Binding-site contacts:
Ligand atom CE1 contacts residue LEU70 of chain 2.A at 4.1 Å (hydrophobic).
Ligand atom CB contacts residue TYR174 of chain 2.A at 3.9 Å (hydrophobic).
Ligand atom OH contacts residue ASP181 of chain 2.A at 2.5 Å (salt-bridge).
Ligand atom CA contacts residue TYR174 of chain 2.A at 3.8 Å (hydrophobic).
Ligand atom CZ contacts residue LEU70 of chain 2.A at 3.4 Å (hydrophobic).
Ligand atom CE2 contacts residue ASP181 of chain 2.A at 3.3 Å.
Ligand atom CA contacts residue GLN200 of chain 2.A at 3.2 Å.
Ligand atom CD2 contacts residue GLN178 of chain 2.A at 4.0 Å.
Ligand atom OH contacts residue LEU70 of chain 2.A at 2.9 Å.
Ligand atom CZ contacts residue GLN178 of chain 2.A at 3.7 Å.
Ligand atom CE2 contacts residue THR75 of chain 2.A at 3.7 Å.
Ligand atom CD2 contacts residue ASP40 of chain 2.A at 3.4 Å.
Ligand atom CG contacts residue GLY38 of chain 2.A at 3.7 Å.
Ligand atom CA contacts residue ASP80 of chain 2.A at 3.9 Å.
Ligand atom CG contacts residue GLN178 of chain 2.A at 3.8 Å.
Ligand atom OXT contacts residue ASP80 of chain 2.A at 3.1 Å (salt-bridge).
Ligand atom N contacts residue ASP80 of chain 2.A at 3.0 Å (salt-bridge).
Ligand atom CB contacts residue PHE39 of chain 2.A at 4.0 Å (hydrophobic).
Ligand atom N contacts residue TYR174 of chain 2.A at 2.7 Å (h-bond).
Ligand atom N contacts residue GLN200 of chain 2.A at 3.0 Å (h-bond).
Ligand atom CA contacts residue GLN178 of chain 2.A at 3.8 Å.
Ligand atom CG contacts residue PHE39 of chain 2.A at 4.1 Å (hydrophobic).
Ligand atom CG contacts residue TYR174 of chain 2.A at 3.9 Å (hydrophobic).
Ligand atom CD2 contacts residue THR75 of chain 2.A at 3.7 Å.
Ligand atom CE1 contacts residue GLY38 of chain 2.A at 3.8 Å.
Ligand atom CE2 contacts residue ASN125 of chain 2.A at 3.8 Å.
Ligand atom CE2 contacts residue LEU70 of chain 2.A at 3.9 Å (hydrophobic).
Ligand atom O contacts residue GLN200 of chain 2.A at 4.0 Å.
Ligand atom CD1 contacts residue GLY38 of chain 2.A at 3.4 Å.
Ligand atom N contacts residue GLN178 of chain 2.A at 2.8 Å (h-bond).
Ligand atom CZ contacts residue ASP181 of chain 2.A at 3.3 Å.
Ligand atom OH contacts residue GLN178 of chain 2.A at 3.8 Å.
Ligand atom C contacts residue GLN200 of chain 2.A at 3.5 Å.
Ligand atom CD1 contacts residue GLN178 of chain 2.A at 3.5 Å.
Ligand atom CD2 contacts residue TYR174 of chain 2.A at 3.4 Å (hydrophobic).
Ligand atom CB contacts residue ASP40 of chain 2.A at 4.1 Å.
Ligand atom CB contacts residue GLY38 of chain 2.A at 3.5 Å.
Ligand atom CE1 contacts residue GLN178 of chain 2.A at 3.4 Å.
Ligand atom OXT contacts residue GLN200 of chain 2.A at 3.4 Å (h-bond).
Ligand atom C contacts residue ASP80 of chain 2.A at 3.8 Å.

This protein binds this small molecule.
Small molecule (SMILES): N[C@@H](Cc1ccc(O)cc1)C(=O)O

Sequence of chain 2.A:
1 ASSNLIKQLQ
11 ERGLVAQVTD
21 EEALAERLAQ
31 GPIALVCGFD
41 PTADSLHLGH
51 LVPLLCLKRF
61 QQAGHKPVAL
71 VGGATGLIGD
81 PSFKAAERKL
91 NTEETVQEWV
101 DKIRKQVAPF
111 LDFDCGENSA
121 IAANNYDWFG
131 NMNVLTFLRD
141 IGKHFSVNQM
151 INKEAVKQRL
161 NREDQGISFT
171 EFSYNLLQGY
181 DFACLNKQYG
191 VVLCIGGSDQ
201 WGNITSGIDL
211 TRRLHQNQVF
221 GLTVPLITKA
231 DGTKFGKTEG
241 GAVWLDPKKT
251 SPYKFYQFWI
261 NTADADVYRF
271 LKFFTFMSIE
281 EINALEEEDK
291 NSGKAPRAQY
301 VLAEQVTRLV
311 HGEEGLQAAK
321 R